Sequence of chain 7.A:
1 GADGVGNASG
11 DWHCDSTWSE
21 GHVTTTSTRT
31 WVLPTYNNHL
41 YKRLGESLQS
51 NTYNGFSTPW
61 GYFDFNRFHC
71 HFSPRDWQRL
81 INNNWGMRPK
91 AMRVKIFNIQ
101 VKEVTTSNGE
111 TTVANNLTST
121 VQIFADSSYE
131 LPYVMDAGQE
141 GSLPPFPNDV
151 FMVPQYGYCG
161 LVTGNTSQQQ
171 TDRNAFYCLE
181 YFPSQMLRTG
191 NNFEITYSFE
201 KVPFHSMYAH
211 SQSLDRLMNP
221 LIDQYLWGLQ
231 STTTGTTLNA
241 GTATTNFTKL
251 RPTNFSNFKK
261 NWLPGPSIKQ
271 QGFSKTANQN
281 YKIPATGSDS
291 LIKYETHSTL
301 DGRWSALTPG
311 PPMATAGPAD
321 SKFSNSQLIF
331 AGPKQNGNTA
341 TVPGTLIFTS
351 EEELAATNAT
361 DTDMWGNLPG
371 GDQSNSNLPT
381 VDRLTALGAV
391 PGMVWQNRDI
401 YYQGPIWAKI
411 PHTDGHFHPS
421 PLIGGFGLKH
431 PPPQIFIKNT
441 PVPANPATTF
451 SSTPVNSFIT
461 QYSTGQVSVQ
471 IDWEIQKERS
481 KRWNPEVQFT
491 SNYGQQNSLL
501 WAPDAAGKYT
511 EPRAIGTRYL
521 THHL

A small-molecule ligand and the protein it binds are described below.
Small molecule (SMILES): Nc1ncnc2c1ncn2[C@H]1C[C@H](O)[C@@H](COP(=O)(O)O)O1

Binding-site contacts:
Ligand atom C2 contacts residue PRO419 of chain 7.A at 4.0 Å (hydrophobic).
Ligand atom N3 contacts residue PRO419 of chain 7.A at 4.3 Å.
Ligand atom C2 contacts residue VAL202 of chain 7.A at 4.3 Å (hydrophobic).
Ligand atom O4' contacts residue HIS418 of chain 7.A at 4.1 Å.
Ligand atom N7 contacts residue PRO419 of chain 7.A at 4.3 Å.
Ligand atom N6 contacts residue SER420 of chain 7.A at 4.0 Å.
Ligand atom N6 contacts residue VAL202 of chain 7.A at 4.0 Å.
Ligand atom C5 contacts residue PRO419 of chain 7.A at 3.7 Å (hydrophobic).
Ligand atom C1' contacts residue HIS418 of chain 7.A at 4.1 Å.
Ligand atom C6 contacts residue GLY427 of chain 7.A at 3.7 Å.
Ligand atom O2P contacts residue PRO419 of chain 7.A at 4.2 Å.
Ligand atom O2P contacts residue HIS416 of chain 7.A at 2.8 Å (h-bond).
Ligand atom O5' contacts residue PRO419 of chain 7.A at 3.9 Å.
Ligand atom O1P contacts residue HIS416 of chain 7.A at 4.2 Å.
Ligand atom C4 contacts residue PRO419 of chain 7.A at 4.2 Å (hydrophobic).
Ligand atom N1 contacts residue VAL202 of chain 7.A at 3.7 Å.
Ligand atom C6 contacts residue PRO419 of chain 7.A at 3.2 Å (hydrophobic).
Ligand atom C5 contacts residue SER420 of chain 7.A at 4.3 Å.
Ligand atom C6 contacts residue PRO203 of chain 7.A at 4.4 Å (hydrophobic).
Ligand atom N9 contacts residue HIS418 of chain 7.A at 4.3 Å.
Ligand atom C2 contacts residue GLY427 of chain 7.A at 3.4 Å.
Ligand atom N1 contacts residue GLY427 of chain 7.A at 2.7 Å (h-bond).
Ligand atom P contacts residue HIS416 of chain 7.A at 4.0 Å.
Ligand atom C4 contacts residue PRO203 of chain 7.A at 4.2 Å (hydrophobic).
Ligand atom N7 contacts residue HIS418 of chain 7.A at 4.4 Å.
Ligand atom N6 contacts residue PHE426 of chain 7.A at 3.8 Å.
Ligand atom C8 contacts residue PRO203 of chain 7.A at 4.4 Å (hydrophobic).
Ligand atom C2' contacts residue PRO203 of chain 7.A at 4.0 Å (hydrophobic).
Ligand atom O4' contacts residue PRO419 of chain 7.A at 4.3 Å.
Ligand atom N9 contacts residue PRO203 of chain 7.A at 4.2 Å.
Ligand atom C6 contacts residue VAL202 of chain 7.A at 3.9 Å (hydrophobic).
Ligand atom N1 contacts residue PRO419 of chain 7.A at 3.5 Å (h-bond).
Ligand atom C5 contacts residue PRO203 of chain 7.A at 4.3 Å (hydrophobic).
Ligand atom N7 contacts residue SER420 of chain 7.A at 3.9 Å.
Ligand atom C6 contacts residue SER420 of chain 7.A at 4.3 Å.
Ligand atom N3 contacts residue PRO203 of chain 7.A at 4.4 Å.
Ligand atom C8 contacts residue HIS418 of chain 7.A at 3.7 Å.
Ligand atom N6 contacts residue GLY425 of chain 7.A at 4.1 Å.
Ligand atom N6 contacts residue PRO419 of chain 7.A at 3.4 Å (h-bond).
Ligand atom N6 contacts residue GLY427 of chain 7.A at 2.8 Å (h-bond).